Sequence of chain 3.F:
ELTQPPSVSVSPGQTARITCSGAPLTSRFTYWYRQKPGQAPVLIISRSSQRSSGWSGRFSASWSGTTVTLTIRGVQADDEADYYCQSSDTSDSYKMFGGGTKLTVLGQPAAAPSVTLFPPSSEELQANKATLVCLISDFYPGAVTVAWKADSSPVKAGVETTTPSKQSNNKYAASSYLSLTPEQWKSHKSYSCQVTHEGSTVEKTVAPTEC

Sequence of chain 3.E:
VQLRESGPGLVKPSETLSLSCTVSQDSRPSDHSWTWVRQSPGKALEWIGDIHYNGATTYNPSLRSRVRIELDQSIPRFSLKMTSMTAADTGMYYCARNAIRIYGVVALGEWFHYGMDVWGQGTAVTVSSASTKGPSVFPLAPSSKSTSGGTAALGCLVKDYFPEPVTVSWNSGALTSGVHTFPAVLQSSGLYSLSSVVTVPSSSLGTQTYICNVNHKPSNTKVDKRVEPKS

Binding-site contacts:
Ligand atom O5 contacts residue ASN301 of chain 3.D at 2.4 Å (h-bond).
Ligand atom O4 contacts residue GLY105 of chain 3.E at 3.3 Å (h-bond).
Ligand atom C1 contacts residue ASN301 of chain 3.D at 1.4 Å.
Ligand atom C6 contacts residue ASP294 of chain 3.D at 3.0 Å.
Ligand atom C7 contacts residue ASN301 of chain 3.D at 3.5 Å.
Ligand atom C6 contacts residue ARG29 of chain 3.E at 3.5 Å.
Ligand atom O6 contacts residue TYR104 of chain 3.E at 3.6 Å.
Ligand atom C6 contacts residue SER28 of chain 3.E at 3.5 Å.
Ligand atom O5 contacts residue GLY105 of chain 3.E at 3.2 Å (h-bond).
Ligand atom C3 contacts residue SER52 of chain 3.F at 3.3 Å.
Ligand atom O7 contacts residue ASN301 of chain 3.D at 3.4 Å (h-bond).
Ligand atom O4 contacts residue ARG102 of chain 3.E at 2.8 Å (salt-bridge).
Ligand atom C5 contacts residue ILE103 of chain 3.E at 3.7 Å (hydrophobic).
Ligand atom C5 contacts residue GLY105 of chain 3.E at 2.2 Å.
Ligand atom O6 contacts residue ASP294 of chain 3.D at 2.8 Å (salt-bridge).
Ligand atom O4 contacts residue VAL106 of chain 3.E at 3.2 Å.
Ligand atom C5 contacts residue VAL106 of chain 3.E at 3.6 Å (hydrophobic).
Ligand atom C1 contacts residue ILE103 of chain 3.E at 3.6 Å (hydrophobic).
Ligand atom C4 contacts residue ARG102 of chain 3.E at 3.6 Å.
Ligand atom O2 contacts residue SER52 of chain 3.F at 3.6 Å.
Ligand atom C6 contacts residue GLY105 of chain 3.E at 1.4 Å.
Ligand atom C5 contacts residue ASN301 of chain 3.D at 3.7 Å.
Ligand atom C7 contacts residue ASN265 of chain 3.D at 3.7 Å.
Ligand atom N2 contacts residue ASN301 of chain 3.D at 2.9 Å (h-bond).
Ligand atom O4 contacts residue HIS33 of chain 3.E at 3.6 Å.
Ligand atom O3 contacts residue ARG102 of chain 3.E at 2.9 Å (salt-bridge).
Ligand atom O7 contacts residue NAG1 of chain 3.W at 3.7 Å.
Ligand atom O6 contacts residue SER28 of chain 3.E at 3.6 Å.
Ligand atom C4 contacts residue GLY105 of chain 3.E at 3.3 Å.
Ligand atom C1 contacts residue VAL106 of chain 3.E at 3.5 Å (hydrophobic).
Ligand atom C6 contacts residue VAL106 of chain 3.E at 3.4 Å (hydrophobic).
Ligand atom C2 contacts residue SER52 of chain 3.F at 3.7 Å.
Ligand atom O3 contacts residue SER52 of chain 3.F at 2.0 Å (h-bond).
Ligand atom O5 contacts residue VAL106 of chain 3.E at 3.3 Å.
Ligand atom C3 contacts residue ARG102 of chain 3.E at 3.2 Å.
Ligand atom C2 contacts residue ASN301 of chain 3.D at 2.5 Å.
Ligand atom O7 contacts residue ASN265 of chain 3.D at 3.2 Å (h-bond).
Ligand atom O6 contacts residue GLY105 of chain 3.E at 2.7 Å (h-bond).
Ligand atom O6 contacts residue ARG29 of chain 3.E at 3.1 Å.
Ligand atom O5 contacts residue ILE103 of chain 3.E at 3.5 Å (h-bond).

Sequence of chain 3.D:
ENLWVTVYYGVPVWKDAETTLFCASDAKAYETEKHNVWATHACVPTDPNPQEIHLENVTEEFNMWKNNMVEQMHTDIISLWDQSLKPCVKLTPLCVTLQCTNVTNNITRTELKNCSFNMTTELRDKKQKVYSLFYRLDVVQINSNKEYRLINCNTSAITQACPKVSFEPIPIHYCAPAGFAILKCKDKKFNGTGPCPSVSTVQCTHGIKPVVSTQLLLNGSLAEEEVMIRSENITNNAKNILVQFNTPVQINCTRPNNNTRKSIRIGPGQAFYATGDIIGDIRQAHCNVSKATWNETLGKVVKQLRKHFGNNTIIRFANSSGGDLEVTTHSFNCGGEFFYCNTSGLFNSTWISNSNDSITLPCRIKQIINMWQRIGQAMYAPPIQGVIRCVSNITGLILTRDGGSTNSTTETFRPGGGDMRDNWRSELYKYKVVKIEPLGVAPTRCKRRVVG

A small-molecule ligand and the protein it binds are described below.
Small molecule (SMILES): CC(=O)N[C@H]1[C@H](O[C@H]2[C@H](O)[C@@H](NC(C)=O)CO[C@@H]2CO)O[C@H](CO)[C@@H](O[C@@H]2O[C@H](CO[C@H]3O[C@H](CO[C@H]4O[C@H](CO)[C@@H](O)[C@H](O)[C@@H]4O)[C@@H](O)[C@H](O[C@H]4O[C@H](CO)[C@@H](O)[C@H](O[C@H]5O[C@H](CO)[C@@H](O)[C@H](O)[C@@H]5O)[C@@H]4O)[C@@H]3O)[C@@H](O)[C@H](O[C@H]3O[C@H](CO)[C@@H](O)[C@H](O)[C@@H]3O[C@H]3O[C@H](CO)[C@@H](O)[C@H](O)[C@@H]3O)[C@@H]2O)[C@@H]1O